Sequence of chain 1.A:
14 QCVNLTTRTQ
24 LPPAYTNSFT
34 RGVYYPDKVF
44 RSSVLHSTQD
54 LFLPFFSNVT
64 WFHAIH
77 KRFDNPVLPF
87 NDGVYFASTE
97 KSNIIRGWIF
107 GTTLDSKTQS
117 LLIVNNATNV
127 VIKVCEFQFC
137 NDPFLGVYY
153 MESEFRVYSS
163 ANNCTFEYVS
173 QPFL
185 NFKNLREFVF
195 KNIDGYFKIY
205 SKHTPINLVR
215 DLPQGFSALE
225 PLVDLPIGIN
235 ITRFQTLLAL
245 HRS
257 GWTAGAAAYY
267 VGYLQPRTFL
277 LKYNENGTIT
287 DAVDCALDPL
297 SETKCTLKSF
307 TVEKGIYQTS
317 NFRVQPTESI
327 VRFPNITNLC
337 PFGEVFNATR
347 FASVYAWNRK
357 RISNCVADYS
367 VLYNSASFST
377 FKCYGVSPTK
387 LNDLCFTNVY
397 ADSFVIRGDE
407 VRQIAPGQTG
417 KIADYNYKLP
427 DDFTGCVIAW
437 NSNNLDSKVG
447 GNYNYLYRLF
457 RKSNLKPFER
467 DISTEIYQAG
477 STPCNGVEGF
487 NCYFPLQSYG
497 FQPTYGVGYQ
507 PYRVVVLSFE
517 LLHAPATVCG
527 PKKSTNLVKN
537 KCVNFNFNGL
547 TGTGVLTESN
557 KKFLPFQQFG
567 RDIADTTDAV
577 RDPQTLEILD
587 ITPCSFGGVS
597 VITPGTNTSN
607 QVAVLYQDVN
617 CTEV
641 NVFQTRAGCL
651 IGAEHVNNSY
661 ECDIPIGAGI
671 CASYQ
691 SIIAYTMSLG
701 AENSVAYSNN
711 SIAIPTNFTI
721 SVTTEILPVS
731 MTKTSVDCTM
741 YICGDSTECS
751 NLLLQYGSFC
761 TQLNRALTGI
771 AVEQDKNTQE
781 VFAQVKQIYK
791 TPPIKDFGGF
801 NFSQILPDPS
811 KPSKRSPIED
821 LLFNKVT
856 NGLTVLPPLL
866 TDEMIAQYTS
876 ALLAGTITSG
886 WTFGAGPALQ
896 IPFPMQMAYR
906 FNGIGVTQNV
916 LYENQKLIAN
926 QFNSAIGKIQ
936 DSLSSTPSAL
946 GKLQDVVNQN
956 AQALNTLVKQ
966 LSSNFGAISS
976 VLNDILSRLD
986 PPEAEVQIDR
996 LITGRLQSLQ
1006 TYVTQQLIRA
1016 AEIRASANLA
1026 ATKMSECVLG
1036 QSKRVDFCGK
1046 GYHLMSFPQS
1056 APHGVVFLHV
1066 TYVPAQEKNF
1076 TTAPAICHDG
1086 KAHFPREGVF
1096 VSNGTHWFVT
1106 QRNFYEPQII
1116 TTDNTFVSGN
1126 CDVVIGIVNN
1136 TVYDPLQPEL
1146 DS

Binding-site contacts:
Ligand atom O7 contacts residue GLN1071 of chain 1.A at 3.4 Å (h-bond).
Ligand atom O5 contacts residue ASN717 of chain 1.A at 2.4 Å (h-bond).
Ligand atom C8 contacts residue LEU922 of chain 1.A at 3.9 Å (hydrophobic).
Ligand atom C6 contacts residue LEU922 of chain 1.A at 4.2 Å (hydrophobic).
Ligand atom C7 contacts residue LEU922 of chain 1.A at 3.7 Å (hydrophobic).
Ligand atom C4 contacts residue ASN717 of chain 1.A at 4.2 Å.
Ligand atom C2 contacts residue GLN1071 of chain 1.A at 4.0 Å.
Ligand atom C5 contacts residue ASN717 of chain 1.A at 3.7 Å.
Ligand atom C7 contacts residue ASN717 of chain 1.A at 3.3 Å.
Ligand atom O6 contacts residue LEU922 of chain 1.A at 4.4 Å.
Ligand atom O6 contacts residue PHE718 of chain 1.A at 4.3 Å.
Ligand atom C8 contacts residue ASN717 of chain 1.A at 4.4 Å.
Ligand atom C1 contacts residue LEU922 of chain 1.A at 4.4 Å (hydrophobic).
Ligand atom O5 contacts residue GLN1071 of chain 1.A at 3.6 Å.
Ligand atom C2 contacts residue ASN717 of chain 1.A at 2.5 Å.
Ligand atom C1 contacts residue GLN1071 of chain 1.A at 3.5 Å.
Ligand atom O5 contacts residue GLN926 of chain 1.A at 4.4 Å.
Ligand atom C5 contacts residue LEU922 of chain 1.A at 3.8 Å (hydrophobic).
Ligand atom C4 contacts residue LEU922 of chain 1.A at 4.4 Å (hydrophobic).
Ligand atom C7 contacts residue GLN1071 of chain 1.A at 4.4 Å.
Ligand atom O4 contacts residue LEU922 of chain 1.A at 3.9 Å.
Ligand atom C1 contacts residue ASN717 of chain 1.A at 1.4 Å.
Ligand atom O6 contacts residue GLN926 of chain 1.A at 2.6 Å (h-bond).
Ligand atom N2 contacts residue ASN717 of chain 1.A at 2.9 Å (h-bond).
Ligand atom O7 contacts residue LEU922 of chain 1.A at 3.4 Å.
Ligand atom C3 contacts residue ASN717 of chain 1.A at 3.8 Å.
Ligand atom O7 contacts residue ASN717 of chain 1.A at 3.2 Å (h-bond).
Ligand atom C5 contacts residue GLN926 of chain 1.A at 4.1 Å.
Ligand atom C6 contacts residue GLN926 of chain 1.A at 3.7 Å.

This protein binds this small molecule.
Small molecule (SMILES): CC(=O)N[C@H]1[C@H](O[C@H]2[C@H](O)[C@@H](NC(C)=O)CO[C@@H]2CO)O[C@H](CO)[C@@H](O)[C@@H]1O